A protein and the small-molecule ligand that binds it are described below.
Small molecule (SMILES): CC(=O)N[C@@H]1[C@@H](O)[C@H](O)[C@@H](CO)O[C@H]1O

Binding-site contacts:
Ligand atom O4 contacts residue ILE121 of chain 1.E at 3.5 Å.
Ligand atom C6 contacts residue ILE121 of chain 1.E at 4.1 Å (hydrophobic).
Ligand atom O5 contacts residue ASN81 of chain 1.E at 2.4 Å (h-bond).
Ligand atom O6 contacts residue GLU119 of chain 1.E at 2.5 Å (salt-bridge).
Ligand atom N2 contacts residue ASN81 of chain 1.E at 2.9 Å (h-bond).
Ligand atom C6 contacts residue GLU119 of chain 1.E at 3.9 Å.
Ligand atom C5 contacts residue ASN81 of chain 1.E at 3.7 Å.
Ligand atom C7 contacts residue ASN81 of chain 1.E at 3.3 Å.
Ligand atom C5 contacts residue ILE121 of chain 1.E at 3.8 Å (hydrophobic).
Ligand atom C1 contacts residue ASN81 of chain 1.E at 1.4 Å.
Ligand atom C8 contacts residue ASN81 of chain 1.E at 4.3 Å.
Ligand atom C3 contacts residue PHE120 of chain 1.E at 3.6 Å (hydrophobic).
Ligand atom C1 contacts residue PHE120 of chain 1.E at 3.9 Å (hydrophobic).
Ligand atom C5 contacts residue GLU119 of chain 1.E at 4.4 Å.
Ligand atom C5 contacts residue PHE120 of chain 1.E at 4.4 Å (hydrophobic).
Ligand atom C2 contacts residue ASN81 of chain 1.E at 2.5 Å.
Ligand atom C8 contacts residue GLN80 of chain 1.E at 4.3 Å.
Ligand atom C4 contacts residue ILE121 of chain 1.E at 4.2 Å (hydrophobic).
Ligand atom O3 contacts residue PHE120 of chain 1.E at 4.4 Å.
Ligand atom O7 contacts residue ASN81 of chain 1.E at 3.4 Å (h-bond).
Ligand atom C8 contacts residue ARG150 of chain 1.E at 4.4 Å.
Ligand atom C2 contacts residue PHE120 of chain 1.E at 3.9 Å (hydrophobic).
Ligand atom N2 contacts residue PHE120 of chain 1.E at 3.8 Å.
Ligand atom C3 contacts residue ASN81 of chain 1.E at 3.8 Å.
Ligand atom O5 contacts residue GLU119 of chain 1.E at 3.9 Å.
Ligand atom C4 contacts residue PHE120 of chain 1.E at 4.5 Å (hydrophobic).
Ligand atom C4 contacts residue ASN81 of chain 1.E at 4.2 Å.

Sequence of chain 1.E:
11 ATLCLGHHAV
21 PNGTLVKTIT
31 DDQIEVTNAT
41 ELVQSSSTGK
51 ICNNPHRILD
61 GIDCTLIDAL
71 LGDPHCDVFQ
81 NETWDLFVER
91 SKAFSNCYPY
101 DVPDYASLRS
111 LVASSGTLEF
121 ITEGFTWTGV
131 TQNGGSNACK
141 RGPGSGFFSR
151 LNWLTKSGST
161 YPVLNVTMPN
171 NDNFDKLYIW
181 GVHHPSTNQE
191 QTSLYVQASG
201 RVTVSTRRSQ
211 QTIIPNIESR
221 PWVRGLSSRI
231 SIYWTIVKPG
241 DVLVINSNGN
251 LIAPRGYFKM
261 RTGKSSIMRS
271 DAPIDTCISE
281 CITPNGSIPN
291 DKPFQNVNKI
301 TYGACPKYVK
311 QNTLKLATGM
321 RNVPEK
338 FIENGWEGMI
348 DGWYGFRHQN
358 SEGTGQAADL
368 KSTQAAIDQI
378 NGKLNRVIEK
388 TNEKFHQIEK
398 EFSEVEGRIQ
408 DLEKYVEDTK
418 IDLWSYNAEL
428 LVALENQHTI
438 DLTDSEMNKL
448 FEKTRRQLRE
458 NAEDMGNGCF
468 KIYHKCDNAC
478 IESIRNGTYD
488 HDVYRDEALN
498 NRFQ